This small molecule binds to this protein.
Small molecule (SMILES): O=c1[nH]c(=O)c2[nH]c(=O)[nH]c2[nH]1

Sequence of chain 1.B:
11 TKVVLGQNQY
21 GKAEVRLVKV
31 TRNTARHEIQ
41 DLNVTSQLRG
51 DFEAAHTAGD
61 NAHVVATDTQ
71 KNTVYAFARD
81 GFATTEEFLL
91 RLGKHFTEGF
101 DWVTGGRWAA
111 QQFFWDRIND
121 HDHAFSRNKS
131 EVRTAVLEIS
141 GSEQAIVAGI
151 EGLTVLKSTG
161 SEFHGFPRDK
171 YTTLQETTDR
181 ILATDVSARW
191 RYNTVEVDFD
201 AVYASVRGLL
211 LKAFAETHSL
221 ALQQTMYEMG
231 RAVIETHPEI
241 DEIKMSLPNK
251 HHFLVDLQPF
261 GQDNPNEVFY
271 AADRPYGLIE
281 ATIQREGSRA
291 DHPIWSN

Sequence of chain 1.C:
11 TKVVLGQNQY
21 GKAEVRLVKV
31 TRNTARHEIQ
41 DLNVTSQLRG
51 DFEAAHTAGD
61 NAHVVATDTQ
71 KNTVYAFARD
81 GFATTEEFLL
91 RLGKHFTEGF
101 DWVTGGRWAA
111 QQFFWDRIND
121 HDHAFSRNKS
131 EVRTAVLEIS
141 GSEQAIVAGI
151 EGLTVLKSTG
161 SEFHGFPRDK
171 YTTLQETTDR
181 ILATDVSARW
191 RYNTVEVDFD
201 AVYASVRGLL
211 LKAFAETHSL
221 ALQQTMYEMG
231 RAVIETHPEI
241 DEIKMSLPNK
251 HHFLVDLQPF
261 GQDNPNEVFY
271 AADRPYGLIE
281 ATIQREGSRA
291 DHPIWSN

Binding-site contacts:
Ligand atom C4 contacts residue PHE163 of chain 1.B at 3.6 Å (hydrophobic).
Ligand atom O24 contacts residue LEU174 of chain 1.B at 3.5 Å.
Ligand atom N7 contacts residue PHE163 of chain 1.B at 3.9 Å.
Ligand atom O11 contacts residue LEU222 of chain 1.B at 2.7 Å (h-bond).
Ligand atom C6 contacts residue PHE163 of chain 1.B at 3.7 Å (hydrophobic).
Ligand atom C6 contacts residue THR67 of chain 1.C at 3.8 Å.
Ligand atom C5 contacts residue PHE163 of chain 1.B at 3.5 Å (hydrophobic).
Ligand atom C8 contacts residue ASP68 of chain 1.C at 3.8 Å.
Ligand atom C8 contacts residue THR67 of chain 1.C at 3.1 Å.
Ligand atom O13 contacts residue THR67 of chain 1.C at 3.5 Å.
Ligand atom N1 contacts residue GLN223 of chain 1.B at 3.0 Å (h-bond).
Ligand atom C4 contacts residue ARG180 of chain 1.B at 3.6 Å.
Ligand atom C2 contacts residue ASN249 of chain 1.B at 3.8 Å.
Ligand atom O13 contacts residue TYR20 of chain 1.C at 3.3 Å.
Ligand atom O11 contacts residue PHE163 of chain 1.B at 3.9 Å.
Ligand atom O11 contacts residue ARG180 of chain 1.B at 2.8 Å (salt-bridge).
Ligand atom N9 contacts residue PHE163 of chain 1.B at 3.6 Å.
Ligand atom C8 contacts residue PHE163 of chain 1.B at 3.8 Å (hydrophobic).
Ligand atom N3 contacts residue ARG180 of chain 1.B at 3.0 Å (salt-bridge).
Ligand atom O24 contacts residue ASP68 of chain 1.C at 3.0 Å (salt-bridge).
Ligand atom O24 contacts residue THR67 of chain 1.C at 3.1 Å (h-bond).
Ligand atom C2 contacts residue PHE163 of chain 1.B at 3.6 Å (hydrophobic).
Ligand atom C2 contacts residue LEU222 of chain 1.B at 3.8 Å (hydrophobic).
Ligand atom C5 contacts residue THR67 of chain 1.C at 3.7 Å.
Ligand atom N1 contacts residue PHE163 of chain 1.B at 3.6 Å.
Ligand atom C6 contacts residue GLN223 of chain 1.B at 3.9 Å.
Ligand atom C2 contacts residue ARG180 of chain 1.B at 3.4 Å.
Ligand atom O11 contacts residue GLN223 of chain 1.B at 3.8 Å.
Ligand atom N3 contacts residue ASN249 of chain 1.B at 3.5 Å (h-bond).
Ligand atom C2 contacts residue GLN223 of chain 1.B at 3.9 Å.
Ligand atom N7 contacts residue THR67 of chain 1.C at 2.6 Å (h-bond).
Ligand atom O13 contacts residue GLN223 of chain 1.B at 3.1 Å (h-bond).
Ligand atom O24 contacts residue ALA66 of chain 1.C at 3.7 Å.
Ligand atom O11 contacts residue ASN249 of chain 1.B at 3.9 Å.
Ligand atom N3 contacts residue PHE163 of chain 1.B at 3.7 Å.
Ligand atom N9 contacts residue THR67 of chain 1.C at 4.0 Å.
Ligand atom N9 contacts residue ARG180 of chain 1.B at 3.5 Å (salt-bridge).
Ligand atom O13 contacts residue VAL64 of chain 1.C at 3.4 Å.
Ligand atom O11 contacts residue ALA221 of chain 1.B at 3.4 Å.
Ligand atom N7 contacts residue ALA66 of chain 1.C at 3.5 Å.